Binding-site contacts:
Ligand atom C1 contacts residue THR1087 of chain 1.C at 4.2 Å.
Ligand atom C4 contacts residue HIS1088 of chain 1.C at 3.8 Å.
Ligand atom C6 contacts residue PHE1090 of chain 1.C at 3.7 Å (hydrophobic).
Ligand atom O5 contacts residue PHE1090 of chain 1.C at 4.1 Å.
Ligand atom C7 contacts residue ASN1085 of chain 1.C at 3.3 Å.
Ligand atom O6 contacts residue ASN1085 of chain 1.C at 4.2 Å.
Ligand atom C5 contacts residue HIS1088 of chain 1.C at 3.3 Å.
Ligand atom C5 contacts residue PHE1090 of chain 1.C at 4.2 Å (hydrophobic).
Ligand atom N2 contacts residue THR1087 of chain 1.C at 3.9 Å.
Ligand atom C8 contacts residue ASN1085 of chain 1.C at 3.3 Å.
Ligand atom C3 contacts residue THR1087 of chain 1.C at 4.3 Å.
Ligand atom C6 contacts residue HIS1088 of chain 1.C at 4.3 Å.
Ligand atom O5 contacts residue ASN1085 of chain 1.C at 2.3 Å (h-bond).
Ligand atom C5 contacts residue ASN1085 of chain 1.C at 3.6 Å.
Ligand atom C2 contacts residue HIS1088 of chain 1.C at 4.4 Å.
Ligand atom C2 contacts residue ASN1085 of chain 1.C at 2.4 Å.
Ligand atom C6 contacts residue ASN1085 of chain 1.C at 4.5 Å.
Ligand atom O4 contacts residue HIS1088 of chain 1.C at 3.6 Å.
Ligand atom C1 contacts residue HIS1088 of chain 1.C at 4.0 Å.
Ligand atom C4 contacts residue ASN1085 of chain 1.C at 4.2 Å.
Ligand atom C3 contacts residue HIS1088 of chain 1.C at 3.7 Å.
Ligand atom O7 contacts residue ASN1085 of chain 1.C at 3.9 Å.
Ligand atom C2 contacts residue THR1087 of chain 1.C at 4.4 Å.
Ligand atom O6 contacts residue PHE1090 of chain 1.C at 4.0 Å.
Ligand atom O5 contacts residue HIS1088 of chain 1.C at 4.1 Å.
Ligand atom C3 contacts residue ASN1085 of chain 1.C at 3.8 Å.
Ligand atom C1 contacts residue ASN1085 of chain 1.C at 1.4 Å.
Ligand atom N2 contacts residue ASN1085 of chain 1.C at 2.9 Å (h-bond).

Sequence of chain 1.C:
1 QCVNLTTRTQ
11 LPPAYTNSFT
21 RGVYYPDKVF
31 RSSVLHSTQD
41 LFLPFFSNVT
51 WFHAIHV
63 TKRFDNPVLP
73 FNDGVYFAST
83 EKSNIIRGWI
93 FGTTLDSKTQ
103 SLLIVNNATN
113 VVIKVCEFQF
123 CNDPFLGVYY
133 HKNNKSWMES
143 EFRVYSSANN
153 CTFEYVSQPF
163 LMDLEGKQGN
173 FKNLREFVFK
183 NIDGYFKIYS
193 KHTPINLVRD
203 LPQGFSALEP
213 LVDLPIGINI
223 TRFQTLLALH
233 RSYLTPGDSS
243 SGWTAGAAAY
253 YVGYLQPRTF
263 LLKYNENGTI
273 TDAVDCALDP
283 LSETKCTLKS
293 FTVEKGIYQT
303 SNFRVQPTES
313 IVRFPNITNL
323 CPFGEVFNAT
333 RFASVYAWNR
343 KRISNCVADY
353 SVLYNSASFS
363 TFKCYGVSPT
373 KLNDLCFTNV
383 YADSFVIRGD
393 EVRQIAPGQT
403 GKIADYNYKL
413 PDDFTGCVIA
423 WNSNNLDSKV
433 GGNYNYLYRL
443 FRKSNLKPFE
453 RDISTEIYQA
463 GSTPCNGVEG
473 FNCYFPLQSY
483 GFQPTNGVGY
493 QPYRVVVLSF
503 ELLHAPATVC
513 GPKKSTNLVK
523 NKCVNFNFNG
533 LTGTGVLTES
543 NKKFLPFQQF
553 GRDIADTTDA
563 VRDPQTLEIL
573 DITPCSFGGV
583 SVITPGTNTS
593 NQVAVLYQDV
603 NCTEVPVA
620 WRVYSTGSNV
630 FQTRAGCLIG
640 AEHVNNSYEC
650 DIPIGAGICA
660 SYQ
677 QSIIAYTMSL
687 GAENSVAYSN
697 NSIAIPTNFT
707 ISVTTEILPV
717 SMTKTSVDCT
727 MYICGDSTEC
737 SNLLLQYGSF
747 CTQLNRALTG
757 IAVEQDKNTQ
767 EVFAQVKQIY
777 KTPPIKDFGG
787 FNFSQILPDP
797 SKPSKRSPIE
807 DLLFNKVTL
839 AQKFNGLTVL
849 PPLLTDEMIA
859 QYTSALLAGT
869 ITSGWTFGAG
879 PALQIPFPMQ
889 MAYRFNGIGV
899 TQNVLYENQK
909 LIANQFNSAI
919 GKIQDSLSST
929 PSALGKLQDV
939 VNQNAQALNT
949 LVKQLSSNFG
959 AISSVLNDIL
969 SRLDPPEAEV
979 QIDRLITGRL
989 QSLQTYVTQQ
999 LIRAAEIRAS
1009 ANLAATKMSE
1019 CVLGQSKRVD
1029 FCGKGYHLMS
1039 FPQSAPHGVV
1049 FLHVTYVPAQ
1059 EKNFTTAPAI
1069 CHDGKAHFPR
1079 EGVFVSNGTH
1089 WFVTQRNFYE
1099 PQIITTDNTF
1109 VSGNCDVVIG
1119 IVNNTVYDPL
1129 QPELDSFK

A small-molecule ligand and the protein it binds are described below.
Small molecule (SMILES): CC(=O)N[C@H]1[C@H](O[C@H]2[C@H](O)[C@@H](NC(C)=O)CO[C@@H]2CO)O[C@H](CO)[C@@H](O)[C@@H]1O